This protein binds this small molecule.
Small molecule (SMILES): [H]/N=C1/N[C@H]2[C@H](COC(N)=O)N/C(=N/[H])N3CC[C@H](O)[C@]23N1

Sequence of chain 1.C:
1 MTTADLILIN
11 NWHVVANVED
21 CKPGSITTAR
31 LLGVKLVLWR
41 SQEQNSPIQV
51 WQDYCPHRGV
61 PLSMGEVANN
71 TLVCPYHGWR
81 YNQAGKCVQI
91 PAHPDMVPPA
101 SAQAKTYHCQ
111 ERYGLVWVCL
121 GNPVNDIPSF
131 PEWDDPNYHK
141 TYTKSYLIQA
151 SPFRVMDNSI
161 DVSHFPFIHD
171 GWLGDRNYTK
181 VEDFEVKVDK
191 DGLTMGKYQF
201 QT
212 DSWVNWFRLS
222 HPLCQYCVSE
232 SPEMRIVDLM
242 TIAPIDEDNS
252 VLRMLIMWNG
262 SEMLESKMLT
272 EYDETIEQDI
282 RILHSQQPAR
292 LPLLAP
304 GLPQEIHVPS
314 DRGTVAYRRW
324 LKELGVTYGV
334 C

Binding-site contacts:
Ligand atom N5 contacts residue THR276 of chain 1.C at 2.8 Å (h-bond).
Ligand atom O contacts residue ILE237 of chain 1.C at 3.7 Å.
Ligand atom N1 contacts residue MET255 of chain 1.C at 3.6 Å.
Ligand atom C3 contacts residue ASP239 of chain 1.C at 3.5 Å.
Ligand atom C contacts residue SER230 of chain 1.C at 3.6 Å.
Ligand atom N2 contacts residue MET255 of chain 1.C at 3.3 Å.
Ligand atom N contacts residue SER230 of chain 1.C at 3.6 Å.
Ligand atom N contacts residue CYS228 of chain 1.C at 3.6 Å.
Ligand atom C4 contacts residue GLN226 of chain 1.C at 3.5 Å.
Ligand atom C2 contacts residue ASP239 of chain 1.C at 3.5 Å.
Ligand atom O contacts residue SER230 of chain 1.C at 3.4 Å.
Ligand atom O1 contacts residue TYR273 of chain 1.C at 3.8 Å.
Ligand atom N2 contacts residue CYS228 of chain 1.C at 3.3 Å (h-bond).
Ligand atom C5 contacts residue SER159 of chain 1.C at 3.5 Å.
Ligand atom C1 contacts residue GOL1 of chain 1.HA at 3.8 Å.
Ligand atom N5 contacts residue ILE277 of chain 1.C at 3.9 Å.
Ligand atom C4 contacts residue CYS228 of chain 1.C at 3.9 Å (hydrophobic).
Ligand atom C2 contacts residue TYR273 of chain 1.C at 3.6 Å (hydrophobic).
Ligand atom N1 contacts residue ASP239 of chain 1.C at 2.7 Å (salt-bridge).
Ligand atom C6 contacts residue PHE165 of chain 1.C at 3.8 Å (hydrophobic).
Ligand atom N2 contacts residue ASP239 of chain 1.C at 3.1 Å (salt-bridge).
Ligand atom C contacts residue GOL1 of chain 1.HA at 3.9 Å.
Ligand atom C3 contacts residue CYS228 of chain 1.C at 3.7 Å (hydrophobic).
Ligand atom C contacts residue TYR273 of chain 1.C at 3.4 Å (hydrophobic).
Ligand atom O contacts residue ASP239 of chain 1.C at 3.9 Å.
Ligand atom O1 contacts residue ASP239 of chain 1.C at 2.8 Å (salt-bridge).
Ligand atom C8 contacts residue THR276 of chain 1.C at 3.7 Å.
Ligand atom N contacts residue ILE237 of chain 1.C at 3.0 Å (h-bond).
Ligand atom C4 contacts residue SER159 of chain 1.C at 3.7 Å.
Ligand atom N1 contacts residue TYR273 of chain 1.C at 3.6 Å.
Ligand atom C contacts residue ASP239 of chain 1.C at 3.1 Å.
Ligand atom C1 contacts residue ASP239 of chain 1.C at 3.8 Å.
Ligand atom O2 contacts residue PHE165 of chain 1.C at 3.8 Å.
Ligand atom N contacts residue VAL238 of chain 1.C at 3.8 Å.
Ligand atom O1 contacts residue CYS228 of chain 1.C at 3.6 Å.
Ligand atom O contacts residue TYR273 of chain 1.C at 3.2 Å (h-bond).
Ligand atom N2 contacts residue GLN226 of chain 1.C at 3.5 Å (h-bond).
Ligand atom O contacts residue GOL1 of chain 1.HA at 2.7 Å (h-bond).
Ligand atom N contacts residue ASP239 of chain 1.C at 3.1 Å (salt-bridge).
Ligand atom C3 contacts residue MET255 of chain 1.C at 3.8 Å (hydrophobic).